Sequence of chain 1.A:
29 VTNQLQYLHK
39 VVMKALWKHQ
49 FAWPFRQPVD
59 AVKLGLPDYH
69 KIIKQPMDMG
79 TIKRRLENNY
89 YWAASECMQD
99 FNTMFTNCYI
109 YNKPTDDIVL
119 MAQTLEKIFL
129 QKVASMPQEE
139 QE

Binding-site contacts:
Ligand atom C02 contacts residue ILE116 of chain 1.A at 3.8 Å (hydrophobic).
Ligand atom N02 contacts residue LEU62 of chain 1.A at 4.1 Å.
Ligand atom C04 contacts residue ASN110 of chain 1.A at 3.4 Å.
Ligand atom C07 contacts residue ILE116 of chain 1.A at 3.8 Å (hydrophobic).
Ligand atom C13 contacts residue TRP51 of chain 1.A at 4.0 Å (hydrophobic).
Ligand atom C1 contacts residue TRP51 of chain 1.A at 3.4 Å (hydrophobic).
Ligand atom C01 contacts residue ILE116 of chain 1.A at 3.9 Å (hydrophobic).
Ligand atom N01 contacts residue ASN110 of chain 1.A at 3.9 Å.
Ligand atom O1 contacts residue LYS61 of chain 1.A at 3.8 Å.
Ligand atom C13 contacts residue MET119 of chain 1.A at 4.1 Å (hydrophobic).
Ligand atom O02 contacts residue TRP51 of chain 1.A at 3.5 Å.
Ligand atom C02 contacts residue VAL57 of chain 1.A at 3.8 Å (hydrophobic).
Ligand atom N1 contacts residue LEU62 of chain 1.A at 3.9 Å.
Ligand atom O01 contacts residue VAL57 of chain 1.A at 4.0 Å.
Ligand atom C23 contacts residue PRO52 of chain 1.A at 3.9 Å (hydrophobic).
Ligand atom C01 contacts residue PHE53 of chain 1.A at 3.4 Å (hydrophobic).
Ligand atom C04 contacts residue TYR109 of chain 1.A at 4.0 Å (hydrophobic).
Ligand atom O01 contacts residue ASN110 of chain 1.A at 3.2 Å (h-bond).
Ligand atom C24 contacts residue PRO52 of chain 1.A at 3.8 Å (hydrophobic).
Ligand atom C21 contacts residue LEU62 of chain 1.A at 3.8 Å (hydrophobic).
Ligand atom C24 contacts residue LEU62 of chain 1.A at 3.7 Å (hydrophobic).
Ligand atom C03 contacts residue ASN110 of chain 1.A at 3.7 Å.
Ligand atom C03 contacts residue VAL57 of chain 1.A at 4.0 Å (hydrophobic).
Ligand atom C09 contacts residue LEU62 of chain 1.A at 3.8 Å (hydrophobic).
Ligand atom C10 contacts residue LEU62 of chain 1.A at 3.6 Å (hydrophobic).
Ligand atom N01 contacts residue VAL57 of chain 1.A at 3.9 Å.
Ligand atom C21 contacts residue TRP51 of chain 1.A at 3.6 Å (hydrophobic).
Ligand atom C23 contacts residue LEU62 of chain 1.A at 3.6 Å (hydrophobic).
Ligand atom O01 contacts residue TYR67 of chain 1.A at 4.0 Å.
Ligand atom C01 contacts residue PRO52 of chain 1.A at 3.8 Å (hydrophobic).
Ligand atom C04 contacts residue LEU64 of chain 1.A at 3.6 Å (hydrophobic).
Ligand atom C12 contacts residue TRP51 of chain 1.A at 3.3 Å (hydrophobic).
Ligand atom N1 contacts residue PRO52 of chain 1.A at 3.7 Å.
Ligand atom C05 contacts residue VAL57 of chain 1.A at 3.9 Å (hydrophobic).
Ligand atom O1 contacts residue TRP51 of chain 1.A at 3.8 Å.
Ligand atom C10 contacts residue TRP51 of chain 1.A at 4.1 Å (hydrophobic).
Ligand atom C05 contacts residue ILE116 of chain 1.A at 4.0 Å (hydrophobic).
Ligand atom N01 contacts residue CYS106 of chain 1.A at 3.9 Å.
Ligand atom C11 contacts residue TRP51 of chain 1.A at 3.9 Å (hydrophobic).
Ligand atom C06 contacts residue ILE116 of chain 1.A at 4.0 Å (hydrophobic).

This small molecule binds to this protein.
Small molecule (SMILES): Cc1noc(C)c1-c1ccc2c(Nc3ccccc3C(C)(C)C)c(C(=O)O)cnc2c1